Sequence of chain 8.D:
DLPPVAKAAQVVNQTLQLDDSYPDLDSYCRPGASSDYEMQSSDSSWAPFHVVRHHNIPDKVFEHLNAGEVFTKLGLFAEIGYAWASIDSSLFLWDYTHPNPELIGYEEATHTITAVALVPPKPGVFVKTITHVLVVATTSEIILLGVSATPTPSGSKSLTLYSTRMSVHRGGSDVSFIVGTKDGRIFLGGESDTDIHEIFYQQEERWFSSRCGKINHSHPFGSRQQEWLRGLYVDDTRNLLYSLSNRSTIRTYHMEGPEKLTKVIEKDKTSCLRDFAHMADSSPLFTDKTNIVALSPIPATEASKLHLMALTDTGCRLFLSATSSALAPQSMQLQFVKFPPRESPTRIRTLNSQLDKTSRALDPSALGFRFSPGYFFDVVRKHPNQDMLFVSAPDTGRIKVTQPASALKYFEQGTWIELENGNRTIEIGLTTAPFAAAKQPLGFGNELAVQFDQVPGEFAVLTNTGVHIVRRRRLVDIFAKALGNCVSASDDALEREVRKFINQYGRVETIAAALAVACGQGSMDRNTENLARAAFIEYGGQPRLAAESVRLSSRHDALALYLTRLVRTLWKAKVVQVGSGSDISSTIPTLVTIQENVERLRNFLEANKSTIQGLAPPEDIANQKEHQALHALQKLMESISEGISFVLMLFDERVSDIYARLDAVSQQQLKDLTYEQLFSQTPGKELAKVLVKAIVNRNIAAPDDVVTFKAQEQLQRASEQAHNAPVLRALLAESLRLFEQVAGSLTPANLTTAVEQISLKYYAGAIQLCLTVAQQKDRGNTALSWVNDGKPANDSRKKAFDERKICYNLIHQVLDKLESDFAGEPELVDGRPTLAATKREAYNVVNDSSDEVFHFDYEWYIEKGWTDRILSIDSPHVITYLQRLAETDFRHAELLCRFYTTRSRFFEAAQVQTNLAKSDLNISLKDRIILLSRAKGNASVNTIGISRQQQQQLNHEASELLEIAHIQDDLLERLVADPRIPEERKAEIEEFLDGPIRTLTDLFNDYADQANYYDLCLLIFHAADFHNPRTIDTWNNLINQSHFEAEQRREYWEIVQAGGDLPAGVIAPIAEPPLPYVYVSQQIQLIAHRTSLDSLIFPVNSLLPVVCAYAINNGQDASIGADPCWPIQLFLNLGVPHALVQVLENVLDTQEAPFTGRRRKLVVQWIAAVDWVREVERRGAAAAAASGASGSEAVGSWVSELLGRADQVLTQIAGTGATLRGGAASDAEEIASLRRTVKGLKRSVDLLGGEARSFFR

Binding-site contacts:
Ligand atom CA contacts residue GLN203 of chain 8.D at 3.5 Å.
Ligand atom C contacts residue VAL127 of chain 8.D at 3.0 Å (hydrophobic).
Ligand atom CD1 contacts residue TYR162 of chain 8.D at 2.8 Å (hydrophobic).
Ligand atom CA contacts residue VAL127 of chain 8.D at 3.6 Å (hydrophobic).
Ligand atom CA contacts residue ILE130 of chain 8.D at 3.2 Å (hydrophobic).
Ligand atom CD2 contacts residue PHE126 of chain 8.D at 3.3 Å (hydrophobic).
Ligand atom N contacts residue GLN203 of chain 8.D at 2.9 Å (h-bond).
Ligand atom C contacts residue VAL127 of chain 8.D at 3.5 Å (hydrophobic).
Ligand atom CG contacts residue TYR162 of chain 8.D at 3.1 Å (hydrophobic).
Ligand atom O contacts residue GLN203 of chain 8.D at 1.3 Å (h-bond).
Ligand atom C contacts residue GLN203 of chain 8.D at 2.3 Å.
Ligand atom CA contacts residue LEU161 of chain 8.D at 3.2 Å (hydrophobic).
Ligand atom O contacts residue VAL127 of chain 8.D at 2.2 Å.
Ligand atom O contacts residue TYR162 of chain 8.D at 3.4 Å.
Ligand atom CA contacts residue TYR162 of chain 8.D at 3.5 Å (hydrophobic).
Ligand atom C contacts residue ILE130 of chain 8.D at 3.7 Å (hydrophobic).
Ligand atom CE contacts residue ARG165 of chain 8.D at 2.8 Å.
Ligand atom CB contacts residue ILE104 of chain 8.D at 3.5 Å (hydrophobic).
Ligand atom CB contacts residue GLY105 of chain 8.D at 3.2 Å.
Ligand atom N contacts residue VAL125 of chain 8.D at 3.5 Å (h-bond).
Ligand atom CD1 contacts residue GLN203 of chain 8.D at 3.4 Å.
Ligand atom CB contacts residue TYR162 of chain 8.D at 2.6 Å (hydrophobic).
Ligand atom O contacts residue LEU161 of chain 8.D at 3.3 Å (h-bond).
Ligand atom O contacts residue VAL127 of chain 8.D at 1.8 Å (h-bond).
Ligand atom CD contacts residue GLN203 of chain 8.D at 2.8 Å.
Ligand atom O contacts residue PHE126 of chain 8.D at 2.8 Å.
Ligand atom O contacts residue LEU103 of chain 8.D at 3.6 Å.
Ligand atom N contacts residue LEU161 of chain 8.D at 3.3 Å (h-bond).
Ligand atom CA contacts residue PHE126 of chain 8.D at 3.2 Å (hydrophobic).
Ligand atom N contacts residue GLN203 of chain 8.D at 3.7 Å.
Ligand atom CG contacts residue PHE126 of chain 8.D at 3.7 Å (hydrophobic).
Ligand atom O contacts residue SER163 of chain 8.D at 3.6 Å (h-bond).
Ligand atom N contacts residue GLY105 of chain 8.D at 3.1 Å (h-bond).
Ligand atom C contacts residue TYR162 of chain 8.D at 3.5 Å (hydrophobic).
Ligand atom CB contacts residue VAL125 of chain 8.D at 2.6 Å (hydrophobic).
Ligand atom CD2 contacts residue LEU161 of chain 8.D at 3.4 Å (hydrophobic).
Ligand atom CA contacts residue VAL125 of chain 8.D at 3.1 Å (hydrophobic).
Ligand atom SD contacts residue ARG165 of chain 8.D at 2.3 Å (salt-bridge).
Ligand atom CB contacts residue ILE130 of chain 8.D at 3.4 Å (hydrophobic).
Ligand atom O contacts residue ILE130 of chain 8.D at 3.5 Å.

A protein and the small-molecule ligand that binds it are described below.
Small molecule (SMILES): CSCC[C@H](NC(=O)[C@@H]1CCCN1C(=O)[C@H](CC(C)C)NC(=O)[C@H](CC(C)C)NC(=O)[C@H](CCCCN)NC(=O)[C@H](C)NC(=O)[C@H](CCCCN)NC(=O)[C@@H](N)CCCN=C(N)N)C(=O)N[C@@H](CCC(=O)O)C(=O)N[C@@H](CCC(=O)O)C(=O)N[C@@H](C)C(=O)N[C@@H](CC(C)C)C(=O)N[C@@H](CC(C)C)C(=O)N1CCC[C@H]1C=O